Binding-site contacts:
Ligand atom C6 contacts residue THR390 of chain 1.A at 4.4 Å.
Ligand atom C5 contacts residue THR390 of chain 1.A at 4.0 Å.
Ligand atom O7 contacts residue ASN388 of chain 1.A at 3.2 Å (h-bond).
Ligand atom O5 contacts residue THR390 of chain 1.A at 3.9 Å.
Ligand atom O5 contacts residue ASN388 of chain 1.A at 2.4 Å (h-bond).
Ligand atom C7 contacts residue ASN388 of chain 1.A at 3.2 Å.
Ligand atom O6 contacts residue ASP391 of chain 1.A at 4.0 Å.
Ligand atom O6 contacts residue GLU395 of chain 1.A at 3.7 Å.
Ligand atom C4 contacts residue ASN388 of chain 1.A at 4.3 Å.
Ligand atom C3 contacts residue ASN388 of chain 1.A at 3.9 Å.
Ligand atom C8 contacts residue ASN388 of chain 1.A at 4.4 Å.
Ligand atom C1 contacts residue ASN388 of chain 1.A at 1.5 Å.
Ligand atom C5 contacts residue ASN388 of chain 1.A at 3.8 Å.
Ligand atom O6 contacts residue THR390 of chain 1.A at 3.7 Å.
Ligand atom C2 contacts residue ASN388 of chain 1.A at 2.5 Å.
Ligand atom C1 contacts residue THR390 of chain 1.A at 3.6 Å.
Ligand atom N2 contacts residue ASN388 of chain 1.A at 3.0 Å (h-bond).

Sequence of chain 1.A:
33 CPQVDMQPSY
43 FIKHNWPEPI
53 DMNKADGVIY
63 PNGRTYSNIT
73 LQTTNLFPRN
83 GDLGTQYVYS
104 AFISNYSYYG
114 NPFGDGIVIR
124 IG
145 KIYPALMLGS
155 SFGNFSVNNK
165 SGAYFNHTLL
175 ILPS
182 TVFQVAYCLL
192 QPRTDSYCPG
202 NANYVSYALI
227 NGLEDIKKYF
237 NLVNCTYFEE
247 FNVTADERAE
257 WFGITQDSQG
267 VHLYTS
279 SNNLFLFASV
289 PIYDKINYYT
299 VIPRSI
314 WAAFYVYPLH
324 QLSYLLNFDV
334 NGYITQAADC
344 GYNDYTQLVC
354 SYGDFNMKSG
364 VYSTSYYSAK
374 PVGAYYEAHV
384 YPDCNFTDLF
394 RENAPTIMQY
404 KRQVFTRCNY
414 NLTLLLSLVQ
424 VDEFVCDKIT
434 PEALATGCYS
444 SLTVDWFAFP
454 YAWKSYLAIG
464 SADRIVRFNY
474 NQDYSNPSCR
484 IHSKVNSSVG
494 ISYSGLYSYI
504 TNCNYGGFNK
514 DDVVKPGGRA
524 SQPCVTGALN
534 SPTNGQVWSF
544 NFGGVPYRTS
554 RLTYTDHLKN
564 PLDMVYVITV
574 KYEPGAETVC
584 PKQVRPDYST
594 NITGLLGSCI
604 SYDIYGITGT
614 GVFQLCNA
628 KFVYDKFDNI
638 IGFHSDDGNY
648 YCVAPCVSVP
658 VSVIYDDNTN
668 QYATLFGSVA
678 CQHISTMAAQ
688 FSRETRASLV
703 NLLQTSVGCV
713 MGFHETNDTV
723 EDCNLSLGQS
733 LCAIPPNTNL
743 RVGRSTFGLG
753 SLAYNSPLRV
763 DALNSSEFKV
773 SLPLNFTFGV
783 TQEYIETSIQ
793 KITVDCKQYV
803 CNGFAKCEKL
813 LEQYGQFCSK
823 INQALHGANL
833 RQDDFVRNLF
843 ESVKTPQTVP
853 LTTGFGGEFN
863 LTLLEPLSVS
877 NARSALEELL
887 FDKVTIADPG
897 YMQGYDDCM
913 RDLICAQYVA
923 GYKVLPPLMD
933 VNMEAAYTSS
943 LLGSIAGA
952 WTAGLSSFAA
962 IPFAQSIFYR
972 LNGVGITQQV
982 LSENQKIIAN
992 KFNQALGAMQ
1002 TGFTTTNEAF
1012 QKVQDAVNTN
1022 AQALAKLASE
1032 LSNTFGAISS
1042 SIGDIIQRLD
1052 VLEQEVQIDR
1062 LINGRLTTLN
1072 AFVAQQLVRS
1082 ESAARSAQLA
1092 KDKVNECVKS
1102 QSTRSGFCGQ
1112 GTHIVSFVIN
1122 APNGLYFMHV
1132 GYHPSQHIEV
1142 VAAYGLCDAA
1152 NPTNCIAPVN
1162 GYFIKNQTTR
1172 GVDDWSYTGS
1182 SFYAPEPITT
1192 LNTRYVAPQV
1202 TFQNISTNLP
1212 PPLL

A small-molecule ligand and the protein it binds are described below.
Small molecule (SMILES): CC(=O)N[C@@H]1[C@@H](O)[C@H](O)[C@@H](CO)O[C@H]1O